Binding-site contacts:
Ligand atom CG1 contacts residue GLU245 of chain 1.B at 3.3 Å.
Ligand atom CA contacts residue LEU75 of chain 1.B at 4.0 Å (hydrophobic).
Ligand atom CE1 contacts residue LEU75 of chain 1.B at 3.5 Å (hydrophobic).
Ligand atom CB contacts residue ILE61 of chain 1.B at 4.0 Å (hydrophobic).
Ligand atom N contacts residue GLU245 of chain 1.B at 2.9 Å (salt-bridge).
Ligand atom C contacts residue LYS65 of chain 1.B at 3.6 Å.
Ligand atom CD1 contacts residue LEU82 of chain 1.B at 4.0 Å (hydrophobic).
Ligand atom CB contacts residue GLU245 of chain 1.B at 3.4 Å.
Ligand atom CA contacts residue GLU245 of chain 1.B at 3.7 Å.
Ligand atom CB contacts residue LEU75 of chain 1.B at 3.6 Å (hydrophobic).
Ligand atom CG contacts residue LEU75 of chain 1.B at 3.5 Å (hydrophobic).
Ligand atom O contacts residue LYS65 of chain 1.B at 3.7 Å.
Ligand atom CB contacts residue GLU245 of chain 1.B at 3.4 Å.
Ligand atom CD2 contacts residue VAL79 of chain 1.B at 4.1 Å (hydrophobic).
Ligand atom CB contacts residue LEU75 of chain 1.B at 3.7 Å (hydrophobic).
Ligand atom CA contacts residue VAL79 of chain 1.B at 4.1 Å (hydrophobic).
Ligand atom NE2 contacts residue LEU75 of chain 1.B at 4.0 Å.
Ligand atom CA contacts residue GLU245 of chain 1.B at 3.8 Å.
Ligand atom C contacts residue GLU245 of chain 1.B at 3.8 Å.
Ligand atom NE2 contacts residue LEU75 of chain 1.B at 3.3 Å.
Ligand atom CD2 contacts residue GLN78 of chain 1.B at 3.5 Å.
Ligand atom CD2 contacts residue ILE61 of chain 1.B at 3.9 Å (hydrophobic).
Ligand atom CD2 contacts residue LEU75 of chain 1.B at 3.9 Å (hydrophobic).
Ligand atom CD1 contacts residue GLN78 of chain 1.B at 3.8 Å.
Ligand atom CD2 contacts residue LYS65 of chain 1.B at 3.9 Å.
Ligand atom CD2 contacts residue LEU82 of chain 1.B at 4.0 Å (hydrophobic).
Ligand atom CD1 contacts residue ASP241 of chain 1.B at 3.5 Å.
Ligand atom CE contacts residue GLU83 of chain 1.B at 3.8 Å.
Ligand atom CD1 contacts residue GLU245 of chain 1.B at 3.7 Å.
Ligand atom CD contacts residue GLU83 of chain 1.B at 3.4 Å.
Ligand atom CD2 contacts residue GLU83 of chain 1.B at 3.6 Å.
Ligand atom CD1 contacts residue ILE61 of chain 1.B at 3.4 Å (hydrophobic).
Ligand atom CD1 contacts residue LEU242 of chain 1.B at 3.6 Å (hydrophobic).
Ligand atom NZ contacts residue GLU83 of chain 1.B at 3.0 Å (salt-bridge).
Ligand atom CD2 contacts residue VAL79 of chain 1.B at 3.6 Å (hydrophobic).
Ligand atom CD contacts residue LEU75 of chain 1.B at 4.0 Å (hydrophobic).
Ligand atom CD2 contacts residue MET246 of chain 1.B at 3.9 Å (hydrophobic).
Ligand atom CD contacts residue VAL79 of chain 1.B at 3.8 Å (hydrophobic).
Ligand atom CG2 contacts residue LEU242 of chain 1.B at 3.8 Å (hydrophobic).
Ligand atom CD1 contacts residue VAL79 of chain 1.B at 3.8 Å (hydrophobic).

The protein below binds the small molecule below.
Small molecule (SMILES): CC[C@H](C)[C@H](NC(=O)[C@@H](N)CCCCN)C(=O)N[C@@H](CC(C)C)C(=O)N[C@@H](Cc1cnc[nH]1)C(=O)N[C@@H](CCCN=C(N)N)C(=O)N[C@@H](CC(C)C)C(=O)N[C@@H](CC(C)C)C(=O)N[C@@H](CCC(N)=O)C(=O)N[C@H](C=O)CC(=O)O

Sequence of chain 1.B:
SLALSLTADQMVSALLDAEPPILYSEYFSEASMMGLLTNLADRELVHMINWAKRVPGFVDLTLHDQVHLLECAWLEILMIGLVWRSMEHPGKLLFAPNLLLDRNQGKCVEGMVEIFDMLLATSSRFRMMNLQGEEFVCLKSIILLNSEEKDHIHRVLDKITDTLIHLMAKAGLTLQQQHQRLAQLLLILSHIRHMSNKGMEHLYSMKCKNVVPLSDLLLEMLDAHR